Sequence of chain 10.B:
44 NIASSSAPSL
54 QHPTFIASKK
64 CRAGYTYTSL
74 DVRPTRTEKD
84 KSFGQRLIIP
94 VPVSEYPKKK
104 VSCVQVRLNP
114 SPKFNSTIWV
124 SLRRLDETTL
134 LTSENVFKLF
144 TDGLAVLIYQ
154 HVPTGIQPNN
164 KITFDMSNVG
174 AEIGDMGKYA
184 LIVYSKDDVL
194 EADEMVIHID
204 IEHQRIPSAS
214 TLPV

Binding-site contacts:
Ligand atom OP2 contacts residue ARG208 of chain 9.C at 4.4 Å.
Ligand atom O2' contacts residue ARG208 of chain 10.B at 4.1 Å.
Ligand atom P contacts residue ARG208 of chain 9.C at 4.5 Å.
Ligand atom N3 contacts residue ARG65 of chain 10.B at 4.1 Å.
Ligand atom O5' contacts residue ARG208 of chain 9.C at 4.0 Å.
Ligand atom OP1 contacts residue ARG208 of chain 9.C at 4.1 Å.
Ligand atom OP1 contacts residue ARG208 of chain 10.B at 4.1 Å.
Ligand atom OP1 contacts residue SER211 of chain 10.B at 4.3 Å.
Ligand atom O2' contacts residue GLY67 of chain 10.B at 3.3 Å (h-bond).
Ligand atom O2' contacts residue ARG65 of chain 10.B at 4.3 Å.
Ligand atom C1' contacts residue GLY67 of chain 10.B at 4.4 Å.
Ligand atom O2' contacts residue ALA66 of chain 10.B at 3.6 Å.

This protein binds this small molecule.
Small molecule (SMILES): Nc1ncnc2c1ncn2[C@@H]1O[C@H](CO[P](=O)(O)O[C@H]2[C@@H](O)[C@H](n3cnc4c(N)ncnc43)O[C@@H]2CO[P](=O)(O)O[C@H]2[C@@H](O)[C@H](n3cnc4c(N)ncnc43)O[C@@H]2CO)[C@@H](O)[C@H]1O

Sequence of chain 9.C:
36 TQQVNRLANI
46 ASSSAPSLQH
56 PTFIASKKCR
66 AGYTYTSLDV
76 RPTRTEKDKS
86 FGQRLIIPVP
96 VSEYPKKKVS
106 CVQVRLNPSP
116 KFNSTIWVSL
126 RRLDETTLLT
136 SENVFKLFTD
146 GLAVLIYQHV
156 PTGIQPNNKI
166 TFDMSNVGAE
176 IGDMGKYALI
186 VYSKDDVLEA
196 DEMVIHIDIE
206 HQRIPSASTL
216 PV